A small-molecule ligand and the protein it binds are described below.
Small molecule (SMILES): CC(=O)N[C@H]1[C@H](O[C@H]2[C@H](O)[C@@H](NC(C)=O)CO[C@@H]2CO[C@@H]2O[C@@H](C)[C@@H](O)[C@@H](O)[C@@H]2O)O[C@H](CO)[C@@H](O[C@@H]2O[C@H](CO)[C@@H](O)[C@H](O[C@H]3O[C@H](CO)[C@@H](O)[C@H](O)[C@@H]3O)[C@@H]2O)[C@@H]1O

Sequence of chain 1.B:
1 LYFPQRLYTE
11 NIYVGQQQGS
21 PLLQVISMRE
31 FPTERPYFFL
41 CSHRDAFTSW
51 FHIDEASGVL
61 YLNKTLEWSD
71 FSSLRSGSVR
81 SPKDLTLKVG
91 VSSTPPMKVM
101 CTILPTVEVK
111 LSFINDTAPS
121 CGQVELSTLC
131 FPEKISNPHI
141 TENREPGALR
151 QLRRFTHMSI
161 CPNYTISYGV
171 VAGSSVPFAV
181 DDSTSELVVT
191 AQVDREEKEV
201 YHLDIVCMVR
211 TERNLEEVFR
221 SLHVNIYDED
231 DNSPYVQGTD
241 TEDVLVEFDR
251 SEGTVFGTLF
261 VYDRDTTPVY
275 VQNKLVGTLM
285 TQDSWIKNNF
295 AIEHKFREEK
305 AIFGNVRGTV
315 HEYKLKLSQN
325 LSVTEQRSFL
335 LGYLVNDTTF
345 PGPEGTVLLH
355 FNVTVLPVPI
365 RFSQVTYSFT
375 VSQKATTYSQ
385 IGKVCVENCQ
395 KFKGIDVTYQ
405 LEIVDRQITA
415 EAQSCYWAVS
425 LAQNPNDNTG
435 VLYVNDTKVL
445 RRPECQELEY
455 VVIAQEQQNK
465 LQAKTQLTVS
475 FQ

Binding-site contacts:
Ligand atom O6 contacts residue ASP440 of chain 1.B at 2.7 Å (salt-bridge).
Ligand atom O4 contacts residue TRP421 of chain 1.B at 3.8 Å.
Ligand atom C5 contacts residue ASP440 of chain 1.B at 4.2 Å.
Ligand atom C6 contacts residue ASN439 of chain 1.B at 3.2 Å.
Ligand atom C5 contacts residue ASN439 of chain 1.B at 3.2 Å.
Ligand atom O2 contacts residue ASP440 of chain 1.B at 3.5 Å (salt-bridge).
Ligand atom O3 contacts residue TRP421 of chain 1.B at 4.0 Å.
Ligand atom C1 contacts residue TRP421 of chain 1.B at 3.8 Å (hydrophobic).
Ligand atom C8 contacts residue TYR420 of chain 1.B at 3.3 Å (hydrophobic).
Ligand atom C3 contacts residue ASP440 of chain 1.B at 4.4 Å.
Ligand atom O5 contacts residue ASN439 of chain 1.B at 4.3 Å.
Ligand atom C2 contacts residue ASN439 of chain 1.B at 2.5 Å.
Ligand atom N2 contacts residue ASN439 of chain 1.B at 2.9 Å (h-bond).
Ligand atom C1 contacts residue ASN439 of chain 1.B at 1.4 Å.
Ligand atom O4 contacts residue ALA414 of chain 1.B at 3.5 Å.
Ligand atom C8 contacts residue ASN439 of chain 1.B at 3.6 Å.
Ligand atom C3 contacts residue ASN439 of chain 1.B at 3.8 Å.
Ligand atom C5 contacts residue ASN439 of chain 1.B at 3.7 Å.
Ligand atom C7 contacts residue VAL423 of chain 1.B at 4.3 Å (hydrophobic).
Ligand atom C8 contacts residue VAL423 of chain 1.B at 3.8 Å (hydrophobic).
Ligand atom C4 contacts residue TRP421 of chain 1.B at 3.9 Å (hydrophobic).
Ligand atom C4 contacts residue ASN439 of chain 1.B at 4.2 Å.
Ligand atom O5 contacts residue ASP440 of chain 1.B at 3.7 Å.
Ligand atom O5 contacts residue TRP421 of chain 1.B at 3.9 Å.
Ligand atom O7 contacts residue ASN439 of chain 1.B at 4.4 Å.
Ligand atom O2 contacts residue LYS442 of chain 1.B at 3.8 Å.
Ligand atom O5 contacts residue ASN439 of chain 1.B at 2.4 Å (h-bond).
Ligand atom C2 contacts residue TRP421 of chain 1.B at 4.1 Å (hydrophobic).
Ligand atom C3 contacts residue TRP421 of chain 1.B at 3.9 Å (hydrophobic).
Ligand atom C2 contacts residue ASP440 of chain 1.B at 4.1 Å.
Ligand atom C3 contacts residue ASN439 of chain 1.B at 4.4 Å.
Ligand atom C4 contacts residue ASN439 of chain 1.B at 4.0 Å.
Ligand atom C8 contacts residue TRP421 of chain 1.B at 3.1 Å (hydrophobic).
Ligand atom O7 contacts residue VAL423 of chain 1.B at 4.3 Å.
Ligand atom C7 contacts residue ASN439 of chain 1.B at 3.5 Å.
Ligand atom C6 contacts residue TRP421 of chain 1.B at 4.0 Å (hydrophobic).
Ligand atom C6 contacts residue ASP440 of chain 1.B at 3.1 Å.
Ligand atom C5 contacts residue TRP421 of chain 1.B at 3.2 Å (hydrophobic).
Ligand atom O7 contacts residue SER424 of chain 1.B at 3.9 Å.
Ligand atom C1 contacts residue ASP440 of chain 1.B at 3.9 Å.